Binding-site contacts:
Ligand atom O6P contacts residue ARG81 of chain 1.A at 2.8 Å (salt-bridge).
Ligand atom C6 contacts residue ARG81 of chain 1.A at 4.0 Å.
Ligand atom O4 contacts residue TYR109 of chain 1.A at 3.8 Å.
Ligand atom C2 contacts residue ASP77 of chain 1.A at 4.0 Å.
Ligand atom C4 contacts residue LEU83 of chain 1.A at 3.7 Å (hydrophobic).
Ligand atom C4' contacts residue ARG81 of chain 1.A at 3.9 Å.
Ligand atom C1' contacts residue ARG81 of chain 1.A at 3.9 Å.
Ligand atom C2' contacts residue TYR109 of chain 1.A at 3.5 Å (hydrophobic).
Ligand atom C5' contacts residue TYR107 of chain 1.A at 3.5 Å (hydrophobic).
Ligand atom O2 contacts residue TYR109 of chain 1.A at 4.0 Å.
Ligand atom P1 contacts residue LYS78 of chain 1.A at 3.8 Å.
Ligand atom O5P contacts residue ARG35 of chain 1.A at 2.7 Å (salt-bridge).
Ligand atom O5P contacts residue ASP40 of chain 1.A at 3.4 Å (salt-bridge).
Ligand atom C5 contacts residue LEU83 of chain 1.A at 4.0 Å (hydrophobic).
Ligand atom O6P contacts residue ARG35 of chain 1.A at 2.9 Å (salt-bridge).
Ligand atom N3 contacts residue TYR109 of chain 1.A at 3.5 Å.
Ligand atom O5' contacts residue ARG81 of chain 1.A at 3.0 Å (salt-bridge).
Ligand atom P1 contacts residue TYR79 of chain 1.A at 3.6 Å.
Ligand atom O5P contacts residue TYR107 of chain 1.A at 3.9 Å.
Ligand atom P2 contacts residue ARG81 of chain 1.A at 3.9 Å.
Ligand atom O4 contacts residue LEU37 of chain 1.A at 3.9 Å.
Ligand atom O4' contacts residue ARG81 of chain 1.A at 2.9 Å (salt-bridge).
Ligand atom O5' contacts residue ARG35 of chain 1.A at 3.6 Å.
Ligand atom P2 contacts residue ARG35 of chain 1.A at 3.5 Å.
Ligand atom C5M contacts residue TYR107 of chain 1.A at 3.7 Å (hydrophobic).
Ligand atom C2 contacts residue TYR109 of chain 1.A at 3.9 Å (hydrophobic).
Ligand atom O4 contacts residue LEU83 of chain 1.A at 3.6 Å.
Ligand atom O5P contacts residue CA1 of chain 1.B at 3.2 Å.
Ligand atom C2' contacts residue TYR107 of chain 1.A at 3.9 Å (hydrophobic).
Ligand atom O2 contacts residue ASP77 of chain 1.A at 3.9 Å.
Ligand atom C5M contacts residue ARG35 of chain 1.A at 3.8 Å.
Ligand atom O2P contacts residue TYR79 of chain 1.A at 2.6 Å (h-bond).
Ligand atom O3P contacts residue TYR79 of chain 1.A at 3.5 Å (h-bond).
Ligand atom O3P contacts residue LYS78 of chain 1.A at 2.8 Å (salt-bridge).
Ligand atom N3 contacts residue LEU83 of chain 1.A at 3.9 Å.
Ligand atom O4P contacts residue GLU43 of chain 1.A at 4.1 Å.
Ligand atom C3' contacts residue TYR107 of chain 1.A at 3.9 Å (hydrophobic).
Ligand atom C5M contacts residue LEU36 of chain 1.A at 4.0 Å (hydrophobic).
Ligand atom O3' contacts residue LYS78 of chain 1.A at 3.5 Å (salt-bridge).
Ligand atom C4 contacts residue TYR109 of chain 1.A at 3.6 Å (hydrophobic).

A protein and the small-molecule ligand that binds it are described below.
Small molecule (SMILES): Cc1cn([C@H]2C[C@H](OP(=O)(O)O)[C@@H](COP(=O)(O)O)O2)c(=O)[nH]c1=O

Sequence of chain 1.A:
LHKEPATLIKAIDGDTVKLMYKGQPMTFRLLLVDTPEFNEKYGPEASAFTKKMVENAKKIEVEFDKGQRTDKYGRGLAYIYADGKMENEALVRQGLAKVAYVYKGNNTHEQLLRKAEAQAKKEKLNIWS